Binding-site contacts:
Ligand atom CL63 contacts residue LEU104 of chain 1.A at 3.5 Å.
Ligand atom C42 contacts residue GLU71 of chain 1.A at 3.5 Å.
Ligand atom CL61 contacts residue LEU75 of chain 1.A at 3.7 Å.
Ligand atom N21 contacts residue ASP168 of chain 1.A at 3.7 Å.
Ligand atom C38 contacts residue HIS148 of chain 1.A at 3.7 Å.
Ligand atom CL61 contacts residue LEU104 of chain 1.A at 3.5 Å.
Ligand atom C25 contacts residue ASP168 of chain 1.A at 3.7 Å.
Ligand atom N43 contacts residue ASP168 of chain 1.A at 3.5 Å (salt-bridge).
Ligand atom C2 contacts residue ASP168 of chain 1.A at 3.5 Å.
Ligand atom C13 contacts residue ARG67 of chain 1.A at 3.9 Å.
Ligand atom O19 contacts residue ARG67 of chain 1.A at 3.6 Å (salt-bridge).
Ligand atom N23 contacts residue ASP168 of chain 1.A at 3.8 Å.
Ligand atom CL61 contacts residue LYS53 of chain 1.A at 3.8 Å.
Ligand atom C3 contacts residue ARG67 of chain 1.A at 3.7 Å.
Ligand atom C14 contacts residue ARG70 of chain 1.A at 3.4 Å.
Ligand atom N40 contacts residue GLU71 of chain 1.A at 3.0 Å (salt-bridge).
Ligand atom C13 contacts residue ARG70 of chain 1.A at 3.8 Å.
Ligand atom C50 contacts residue ASP168 of chain 1.A at 3.7 Å.
Ligand atom CL63 contacts residue LYS53 of chain 1.A at 3.4 Å.
Ligand atom C53 contacts residue THR106 of chain 1.A at 3.8 Å.
Ligand atom O48 contacts residue ILE84 of chain 1.A at 3.6 Å.
Ligand atom O48 contacts residue LEU167 of chain 1.A at 3.5 Å.
Ligand atom O19 contacts residue ARG70 of chain 1.A at 3.0 Å (salt-bridge).
Ligand atom CL63 contacts residue THR106 of chain 1.A at 3.6 Å.
Ligand atom C4 contacts residue ARG67 of chain 1.A at 3.5 Å.
Ligand atom CL63 contacts residue ALA51 of chain 1.A at 3.3 Å.
Ligand atom C6 contacts residue GLU71 of chain 1.A at 3.8 Å.
Ligand atom C51 contacts residue PHE169 of chain 1.A at 3.7 Å (hydrophobic).
Ligand atom C5 contacts residue GLU71 of chain 1.A at 3.7 Å.
Ligand atom N43 contacts residue GLU71 of chain 1.A at 3.0 Å (salt-bridge).
Ligand atom C36 contacts residue MET78 of chain 1.A at 3.7 Å (hydrophobic).
Ligand atom C3 contacts residue LYS53 of chain 1.A at 3.7 Å.
Ligand atom O48 contacts residue ASP168 of chain 1.A at 3.0 Å (salt-bridge).
Ligand atom C3 contacts residue GLU71 of chain 1.A at 3.6 Å.
Ligand atom C26 contacts residue ASP168 of chain 1.A at 3.8 Å.
Ligand atom C1 contacts residue GLU71 of chain 1.A at 3.8 Å.
Ligand atom N40 contacts residue ASP168 of chain 1.A at 3.4 Å (salt-bridge).
Ligand atom C2 contacts residue GLU71 of chain 1.A at 3.4 Å.
Ligand atom CL61 contacts residue THR106 of chain 1.A at 3.8 Å.
Ligand atom C42 contacts residue ASP168 of chain 1.A at 3.0 Å.

Sequence of chain 1.A:
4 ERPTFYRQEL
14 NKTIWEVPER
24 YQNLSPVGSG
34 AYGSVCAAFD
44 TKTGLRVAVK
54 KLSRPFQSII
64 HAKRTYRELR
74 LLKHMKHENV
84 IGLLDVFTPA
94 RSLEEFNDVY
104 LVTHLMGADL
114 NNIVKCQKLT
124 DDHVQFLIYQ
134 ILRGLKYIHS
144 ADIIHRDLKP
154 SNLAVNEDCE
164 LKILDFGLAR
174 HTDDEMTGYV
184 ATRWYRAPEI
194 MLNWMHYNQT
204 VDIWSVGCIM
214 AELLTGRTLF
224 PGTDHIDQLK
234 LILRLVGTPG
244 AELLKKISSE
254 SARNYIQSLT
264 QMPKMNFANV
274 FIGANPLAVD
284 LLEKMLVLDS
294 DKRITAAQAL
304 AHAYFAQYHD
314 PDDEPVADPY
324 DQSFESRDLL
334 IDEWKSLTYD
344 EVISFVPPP

The protein below binds the small molecule below.
Small molecule (SMILES): CC(C)(C)c1cc(=NC(=O)Nc2cccc(Cl)c2Cl)n(-c2cccc(CC(N)=O)c2)[nH]1